Sequence of chain 1.B:
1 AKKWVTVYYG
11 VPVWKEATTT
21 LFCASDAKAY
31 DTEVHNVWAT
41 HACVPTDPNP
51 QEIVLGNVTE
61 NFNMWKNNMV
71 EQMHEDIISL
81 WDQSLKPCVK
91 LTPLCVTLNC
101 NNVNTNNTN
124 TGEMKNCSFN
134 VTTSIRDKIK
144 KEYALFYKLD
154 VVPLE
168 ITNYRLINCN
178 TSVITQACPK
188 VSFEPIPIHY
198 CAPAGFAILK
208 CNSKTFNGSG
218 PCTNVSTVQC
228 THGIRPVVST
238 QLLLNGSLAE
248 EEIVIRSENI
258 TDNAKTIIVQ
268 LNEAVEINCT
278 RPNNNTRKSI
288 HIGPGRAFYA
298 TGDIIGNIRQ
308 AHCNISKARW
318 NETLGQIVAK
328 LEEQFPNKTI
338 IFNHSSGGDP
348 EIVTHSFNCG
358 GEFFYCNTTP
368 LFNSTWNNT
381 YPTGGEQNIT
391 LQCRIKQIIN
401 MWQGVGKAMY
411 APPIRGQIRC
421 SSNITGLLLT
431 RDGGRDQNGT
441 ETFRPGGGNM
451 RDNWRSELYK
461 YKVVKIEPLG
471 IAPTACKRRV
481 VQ

A small-molecule ligand and the protein it binds are described below.
Small molecule (SMILES): CC(=O)N[C@@H]1[C@@H](O)[C@H](O)[C@@H](CO)O[C@H]1O

Binding-site contacts:
Ligand atom C2 contacts residue THR258 of chain 1.B at 4.2 Å.
Ligand atom C1 contacts residue ASP259 of chain 1.B at 4.1 Å.
Ligand atom C8 contacts residue GLU255 of chain 1.B at 4.0 Å.
Ligand atom C5 contacts residue THR258 of chain 1.B at 3.6 Å.
Ligand atom C3 contacts residue ASN256 of chain 1.B at 3.8 Å.
Ligand atom C8 contacts residue ASN256 of chain 1.B at 4.2 Å.
Ligand atom C2 contacts residue ASN256 of chain 1.B at 2.5 Å.
Ligand atom C3 contacts residue THR258 of chain 1.B at 4.5 Å.
Ligand atom N2 contacts residue ASN256 of chain 1.B at 2.9 Å (h-bond).
Ligand atom C1 contacts residue THR258 of chain 1.B at 3.1 Å.
Ligand atom O7 contacts residue GLU255 of chain 1.B at 4.4 Å.
Ligand atom O5 contacts residue ASP259 of chain 1.B at 3.7 Å.
Ligand atom O6 contacts residue ASP259 of chain 1.B at 4.0 Å.
Ligand atom C1 contacts residue ASN256 of chain 1.B at 1.4 Å.
Ligand atom O5 contacts residue THR258 of chain 1.B at 3.5 Å (h-bond).
Ligand atom C7 contacts residue ASN256 of chain 1.B at 3.0 Å.
Ligand atom O5 contacts residue ASN256 of chain 1.B at 2.4 Å (h-bond).
Ligand atom C7 contacts residue GLU255 of chain 1.B at 4.5 Å.
Ligand atom C4 contacts residue ASN256 of chain 1.B at 4.2 Å.
Ligand atom C5 contacts residue ASN256 of chain 1.B at 3.7 Å.
Ligand atom O7 contacts residue ASN256 of chain 1.B at 2.8 Å (h-bond).